Binding-site contacts:
Ligand atom N2 contacts residue ASN473 of chain 2.A at 3.5 Å (h-bond).
Ligand atom C7 contacts residue ASN473 of chain 2.A at 4.0 Å.
Ligand atom C8 contacts residue GLU482 of chain 2.A at 3.3 Å.
Ligand atom O5 contacts residue ASN481 of chain 2.A at 2.4 Å (h-bond).
Ligand atom C7 contacts residue GLU482 of chain 2.A at 4.4 Å.
Ligand atom O6 contacts residue TYR477 of chain 2.A at 3.6 Å.
Ligand atom C8 contacts residue ASN473 of chain 2.A at 3.3 Å.
Ligand atom C1 contacts residue ASN481 of chain 2.A at 1.4 Å.
Ligand atom C8 contacts residue TYR477 of chain 2.A at 4.0 Å (hydrophobic).
Ligand atom C8 contacts residue LYS469 of chain 2.A at 4.0 Å.
Ligand atom O3 contacts residue TYR477 of chain 2.A at 3.8 Å.
Ligand atom C5 contacts residue ASN481 of chain 2.A at 3.6 Å.
Ligand atom C5 contacts residue TYR477 of chain 2.A at 3.8 Å (hydrophobic).
Ligand atom C3 contacts residue ASN481 of chain 2.A at 3.8 Å.
Ligand atom C6 contacts residue TYR477 of chain 2.A at 3.9 Å (hydrophobic).
Ligand atom O4 contacts residue TYR477 of chain 2.A at 2.8 Å.
Ligand atom C2 contacts residue TYR477 of chain 2.A at 3.9 Å (hydrophobic).
Ligand atom C4 contacts residue ASN481 of chain 2.A at 4.3 Å.
Ligand atom C4 contacts residue TYR477 of chain 2.A at 3.6 Å (hydrophobic).
Ligand atom N2 contacts residue ASN481 of chain 2.A at 3.0 Å (h-bond).
Ligand atom C8 contacts residue THR483 of chain 2.A at 3.8 Å.
Ligand atom C3 contacts residue TYR477 of chain 2.A at 3.6 Å (hydrophobic).
Ligand atom C7 contacts residue THR483 of chain 2.A at 4.4 Å.
Ligand atom O5 contacts residue TYR477 of chain 2.A at 3.0 Å.
Ligand atom C1 contacts residue TYR477 of chain 2.A at 3.5 Å (hydrophobic).
Ligand atom C2 contacts residue ASN481 of chain 2.A at 2.5 Å.
Ligand atom C7 contacts residue ASN481 of chain 2.A at 4.0 Å.

Sequence of chain 2.A:
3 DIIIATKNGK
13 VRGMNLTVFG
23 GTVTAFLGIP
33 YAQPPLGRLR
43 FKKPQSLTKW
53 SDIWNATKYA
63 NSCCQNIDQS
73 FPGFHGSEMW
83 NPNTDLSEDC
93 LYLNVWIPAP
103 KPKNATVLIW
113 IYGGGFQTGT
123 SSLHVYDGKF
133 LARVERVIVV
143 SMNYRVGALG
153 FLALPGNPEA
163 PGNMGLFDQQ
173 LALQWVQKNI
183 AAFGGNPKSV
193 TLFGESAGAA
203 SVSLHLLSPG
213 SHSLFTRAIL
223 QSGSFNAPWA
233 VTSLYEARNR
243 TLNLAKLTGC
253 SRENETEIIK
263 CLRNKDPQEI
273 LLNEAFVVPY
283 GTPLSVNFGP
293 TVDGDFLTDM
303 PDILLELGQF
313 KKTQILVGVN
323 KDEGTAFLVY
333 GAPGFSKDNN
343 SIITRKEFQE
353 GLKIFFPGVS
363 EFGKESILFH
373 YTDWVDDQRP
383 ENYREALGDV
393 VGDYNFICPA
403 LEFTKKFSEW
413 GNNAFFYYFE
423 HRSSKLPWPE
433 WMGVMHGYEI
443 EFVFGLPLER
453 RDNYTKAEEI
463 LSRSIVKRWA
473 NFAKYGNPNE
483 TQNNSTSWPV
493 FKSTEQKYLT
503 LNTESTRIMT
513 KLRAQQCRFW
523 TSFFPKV

This protein binds this small molecule.
Small molecule (SMILES): CC(=O)N[C@H]1[C@H](O[C@H]2[C@H](O)[C@@H](NC(C)=O)CO[C@@H]2CO)O[C@H](CO)[C@@H](O)[C@@H]1O